Sequence of chain 7.A:
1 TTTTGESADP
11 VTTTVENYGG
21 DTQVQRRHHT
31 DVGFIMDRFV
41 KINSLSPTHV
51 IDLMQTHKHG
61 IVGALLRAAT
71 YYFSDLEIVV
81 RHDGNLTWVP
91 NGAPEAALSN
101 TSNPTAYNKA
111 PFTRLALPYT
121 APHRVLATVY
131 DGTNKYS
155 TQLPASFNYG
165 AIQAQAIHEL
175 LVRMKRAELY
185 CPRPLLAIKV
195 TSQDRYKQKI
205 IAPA

Binding-site contacts:
Ligand atom C6 contacts residue THR134 of chain 7.B at 3.5 Å.
Ligand atom O3 contacts residue ARG56 of chain 6.C at 3.9 Å.
Ligand atom O6 contacts residue ARG135 of chain 7.B at 3.6 Å.
Ligand atom O3S contacts residue THR134 of chain 7.B at 3.3 Å (h-bond).
Ligand atom O6S contacts residue ARG135 of chain 7.B at 3.7 Å.
Ligand atom O1 contacts residue ASP133 of chain 7.B at 4.1 Å.
Ligand atom O3 contacts residue ASP59 of chain 6.C at 4.0 Å.
Ligand atom O2S contacts residue ASP58 of chain 6.C at 2.3 Å (salt-bridge).
Ligand atom O6S contacts residue LYS193 of chain 7.A at 3.4 Å.
Ligand atom C3 contacts residue ARG56 of chain 6.C at 3.9 Å.
Ligand atom O5S contacts residue ARG135 of chain 7.B at 3.6 Å.
Ligand atom O5S contacts residue ASN88 of chain 6.C at 3.0 Å (h-bond).
Ligand atom O6 contacts residue LYS193 of chain 7.A at 3.5 Å.
Ligand atom S2 contacts residue ARG135 of chain 7.B at 4.0 Å.
Ligand atom O2S contacts residue ARG56 of chain 6.C at 4.1 Å.
Ligand atom O2S contacts residue ASP59 of chain 6.C at 3.2 Å.
Ligand atom O6B contacts residue LYS193 of chain 7.A at 4.1 Å.
Ligand atom O1S contacts residue ASP58 of chain 6.C at 4.1 Å.
Ligand atom C5 contacts residue ARG135 of chain 7.B at 4.1 Å.
Ligand atom O5 contacts residue ARG135 of chain 7.B at 3.2 Å.
Ligand atom O5S contacts residue ARG56 of chain 6.C at 3.6 Å (salt-bridge).
Ligand atom C4 contacts residue LYS193 of chain 7.A at 3.4 Å.
Ligand atom S2 contacts residue ARG56 of chain 6.C at 3.4 Å (salt-bridge).
Ligand atom O4 contacts residue THR195 of chain 7.A at 3.7 Å.
Ligand atom N2 contacts residue ARG56 of chain 6.C at 3.9 Å.
Ligand atom S1 contacts residue ASP58 of chain 6.C at 3.7 Å.
Ligand atom C6 contacts residue ARG135 of chain 7.B at 3.8 Å.
Ligand atom O3 contacts residue LYS193 of chain 7.A at 2.8 Å (salt-bridge).
Ligand atom O6S contacts residue ASN88 of chain 6.C at 3.9 Å.
Ligand atom S1 contacts residue ASP59 of chain 6.C at 3.7 Å.
Ligand atom O1S contacts residue ASP59 of chain 6.C at 3.0 Å.
Ligand atom O4S contacts residue ARG56 of chain 6.C at 2.5 Å (salt-bridge).
Ligand atom C3 contacts residue LYS193 of chain 7.A at 3.6 Å.
Ligand atom C1 contacts residue ASP133 of chain 7.B at 4.0 Å.
Ligand atom O5 contacts residue LYS193 of chain 7.A at 3.6 Å.
Ligand atom S2 contacts residue ASN88 of chain 6.C at 4.0 Å.
Ligand atom O6S contacts residue ARG56 of chain 6.C at 3.7 Å.
Ligand atom C2 contacts residue LYS193 of chain 7.A at 3.6 Å.
Ligand atom C5 contacts residue THR134 of chain 7.B at 3.9 Å.
Ligand atom O3S contacts residue LYS193 of chain 7.A at 3.1 Å (salt-bridge).

Sequence of chain 6.C:
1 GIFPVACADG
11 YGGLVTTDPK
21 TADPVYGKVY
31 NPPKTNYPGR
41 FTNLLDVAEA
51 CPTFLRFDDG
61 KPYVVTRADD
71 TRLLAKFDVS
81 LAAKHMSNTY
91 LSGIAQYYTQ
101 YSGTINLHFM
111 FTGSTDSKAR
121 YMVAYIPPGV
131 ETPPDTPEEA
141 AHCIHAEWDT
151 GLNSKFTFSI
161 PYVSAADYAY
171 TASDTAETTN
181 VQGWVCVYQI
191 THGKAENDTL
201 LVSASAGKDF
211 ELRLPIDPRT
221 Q

Sequence of chain 7.B:
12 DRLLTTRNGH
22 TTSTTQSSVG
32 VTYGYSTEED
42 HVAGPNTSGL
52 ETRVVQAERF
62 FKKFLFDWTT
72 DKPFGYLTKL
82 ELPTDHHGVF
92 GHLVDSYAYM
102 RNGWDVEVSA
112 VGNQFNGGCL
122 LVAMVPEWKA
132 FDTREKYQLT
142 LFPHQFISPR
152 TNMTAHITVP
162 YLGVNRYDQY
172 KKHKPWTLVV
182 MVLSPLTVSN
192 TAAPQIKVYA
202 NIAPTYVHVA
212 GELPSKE

A small-molecule ligand and the protein it binds are described below.
Small molecule (SMILES): O=C(O)[C@@H]1O[C@@H](O[C@H]2[C@H](O)[C@@H](NS(=O)(=O)O)[C@@H](O)O[C@@H]2COS(=O)(=O)O)[C@H](OS(=O)(=O)O)[C@@H](O)[C@@H]1O[C@H]1O[C@H](COS(=O)(=O)O)[C@@H](O)[C@H](O)[C@H]1NS(=O)(=O)O